Binding-site contacts:
Ligand atom C1 contacts residue GLU122 of chain 1.A at 3.3 Å.
Ligand atom C4 contacts residue ASN143 of chain 1.A at 4.3 Å.
Ligand atom O5 contacts residue VAL124 of chain 1.A at 3.7 Å.
Ligand atom C7 contacts residue THR144 of chain 1.A at 4.0 Å.
Ligand atom C1 contacts residue GLN169 of chain 1.A at 4.4 Å.
Ligand atom C6 contacts residue GLN169 of chain 1.A at 4.0 Å.
Ligand atom C4 contacts residue GLN169 of chain 1.A at 3.8 Å.
Ligand atom C5 contacts residue ASN143 of chain 1.A at 3.6 Å.
Ligand atom O5 contacts residue GLU122 of chain 1.A at 3.3 Å (salt-bridge).
Ligand atom C8 contacts residue THR144 of chain 1.A at 4.0 Å.
Ligand atom C8 contacts residue ASN143 of chain 1.A at 4.4 Å.
Ligand atom C5 contacts residue VAL124 of chain 1.A at 4.0 Å (hydrophobic).
Ligand atom O5 contacts residue GLN169 of chain 1.A at 4.4 Å.
Ligand atom C2 contacts residue ASN143 of chain 1.A at 2.6 Å.
Ligand atom C6 contacts residue VAL124 of chain 1.A at 3.6 Å (hydrophobic).
Ligand atom O6 contacts residue GLU123 of chain 1.A at 2.9 Å (salt-bridge).
Ligand atom C1 contacts residue THR144 of chain 1.A at 4.5 Å.
Ligand atom C5 contacts residue GLU122 of chain 1.A at 4.5 Å.
Ligand atom O5 contacts residue GLU123 of chain 1.A at 4.0 Å.
Ligand atom N2 contacts residue ASN143 of chain 1.A at 3.0 Å (h-bond).
Ligand atom O4 contacts residue GLN169 of chain 1.A at 3.5 Å (h-bond).
Ligand atom O6 contacts residue GLU122 of chain 1.A at 4.5 Å.
Ligand atom C1 contacts residue ASN143 of chain 1.A at 1.4 Å.
Ligand atom O5 contacts residue ASN143 of chain 1.A at 2.4 Å (h-bond).
Ligand atom C7 contacts residue ASN143 of chain 1.A at 3.3 Å.
Ligand atom C5 contacts residue GLN169 of chain 1.A at 3.5 Å.
Ligand atom C6 contacts residue GLU123 of chain 1.A at 4.2 Å.
Ligand atom O6 contacts residue LYS173 of chain 1.A at 3.9 Å.
Ligand atom C2 contacts residue GLU122 of chain 1.A at 3.3 Å.
Ligand atom C3 contacts residue GLN169 of chain 1.A at 3.9 Å.
Ligand atom O7 contacts residue THR144 of chain 1.A at 3.5 Å (h-bond).
Ligand atom O7 contacts residue ASN143 of chain 1.A at 3.2 Å (h-bond).
Ligand atom O6 contacts residue VAL124 of chain 1.A at 2.8 Å (h-bond).
Ligand atom C3 contacts residue ASN143 of chain 1.A at 3.8 Å.
Ligand atom N2 contacts residue GLU122 of chain 1.A at 4.0 Å.

Sequence of chain 1.A:
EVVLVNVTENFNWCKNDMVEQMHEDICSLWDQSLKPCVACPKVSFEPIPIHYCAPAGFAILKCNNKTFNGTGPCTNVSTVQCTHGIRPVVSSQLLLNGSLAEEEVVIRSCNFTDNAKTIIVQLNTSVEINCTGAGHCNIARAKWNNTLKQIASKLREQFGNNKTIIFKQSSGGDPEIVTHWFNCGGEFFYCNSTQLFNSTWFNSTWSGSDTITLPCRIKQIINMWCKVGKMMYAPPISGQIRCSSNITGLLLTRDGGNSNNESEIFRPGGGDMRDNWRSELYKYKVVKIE

This small molecule binds to this protein.
Small molecule (SMILES): CC(=O)N[C@@H]1[C@@H](O)[C@H](O)[C@@H](CO)O[C@H]1O